Binding-site contacts:
Ligand atom CD contacts residue ASN63 of chain 1.A at 3.2 Å.
Ligand atom CE1 contacts residue TYR74 of chain 1.A at 3.6 Å (hydrophobic).
Ligand atom C contacts residue TYR84 of chain 1.A at 3.4 Å (hydrophobic).
Ligand atom N contacts residue TYR99 of chain 1.A at 3.0 Å (h-bond).
Ligand atom CD contacts residue GLU76 of chain 1.A at 3.5 Å.
Ligand atom CA contacts residue TYR7 of chain 1.A at 3.1 Å (hydrophobic).
Ligand atom CD contacts residue TYR7 of chain 1.A at 3.6 Å (hydrophobic).
Ligand atom CA contacts residue TYR171 of chain 1.A at 3.6 Å (hydrophobic).
Ligand atom OH contacts residue ARG97 of chain 1.A at 3.4 Å (salt-bridge).
Ligand atom O contacts residue THR73 of chain 1.A at 3.5 Å.
Ligand atom N contacts residue TYR171 of chain 1.A at 2.8 Å (h-bond).
Ligand atom O contacts residue TYR159 of chain 1.A at 3.6 Å.
Ligand atom N contacts residue SER77 of chain 1.A at 2.9 Å (h-bond).
Ligand atom O contacts residue TYR84 of chain 1.A at 3.3 Å (h-bond).
Ligand atom OE2 contacts residue GLU76 of chain 1.A at 3.4 Å.
Ligand atom CE2 contacts residue SER116 of chain 1.A at 3.5 Å.
Ligand atom OXT contacts residue THR143 of chain 1.A at 2.7 Å (h-bond).
Ligand atom CZ contacts residue SER116 of chain 1.A at 3.5 Å.
Ligand atom OE1 contacts residue ASN80 of chain 1.A at 3.1 Å (h-bond).
Ligand atom OXT contacts residue LYS146 of chain 1.A at 3.5 Å.
Ligand atom O contacts residue TYR159 of chain 1.A at 2.6 Å (h-bond).
Ligand atom C contacts residue TYR7 of chain 1.A at 3.2 Å (hydrophobic).
Ligand atom N contacts residue GLN155 of chain 1.A at 3.1 Å (h-bond).
Ligand atom CG2 contacts residue LEU156 of chain 1.A at 3.3 Å (hydrophobic).
Ligand atom O contacts residue LYS146 of chain 1.A at 2.8 Å (salt-bridge).
Ligand atom CA contacts residue TYR99 of chain 1.A at 3.3 Å (hydrophobic).
Ligand atom CA contacts residue SER77 of chain 1.A at 3.5 Å.
Ligand atom CG contacts residue ALA150 of chain 1.A at 3.5 Å (hydrophobic).
Ligand atom N contacts residue TYR7 of chain 1.A at 3.3 Å (h-bond).
Ligand atom CG2 contacts residue ARG62 of chain 1.A at 3.5 Å.
Ligand atom O contacts residue TRP147 of chain 1.A at 3.0 Å (h-bond).
Ligand atom OH contacts residue SER116 of chain 1.A at 2.7 Å (h-bond).
Ligand atom CG2 contacts residue ILE66 of chain 1.A at 3.1 Å (hydrophobic).
Ligand atom CB contacts residue TYR99 of chain 1.A at 3.2 Å (hydrophobic).
Ligand atom N contacts residue TYR7 of chain 1.A at 2.9 Å (h-bond).
Ligand atom CD1 contacts residue SER77 of chain 1.A at 3.3 Å.
Ligand atom CB contacts residue LEU81 of chain 1.A at 3.6 Å (hydrophobic).
Ligand atom CD2 contacts residue TRP167 of chain 1.A at 3.5 Å (hydrophobic).
Ligand atom OXT contacts residue TYR84 of chain 1.A at 2.7 Å (h-bond).
Ligand atom O contacts residue ASN80 of chain 1.A at 2.9 Å (h-bond).

Sequence of chain 1.A:
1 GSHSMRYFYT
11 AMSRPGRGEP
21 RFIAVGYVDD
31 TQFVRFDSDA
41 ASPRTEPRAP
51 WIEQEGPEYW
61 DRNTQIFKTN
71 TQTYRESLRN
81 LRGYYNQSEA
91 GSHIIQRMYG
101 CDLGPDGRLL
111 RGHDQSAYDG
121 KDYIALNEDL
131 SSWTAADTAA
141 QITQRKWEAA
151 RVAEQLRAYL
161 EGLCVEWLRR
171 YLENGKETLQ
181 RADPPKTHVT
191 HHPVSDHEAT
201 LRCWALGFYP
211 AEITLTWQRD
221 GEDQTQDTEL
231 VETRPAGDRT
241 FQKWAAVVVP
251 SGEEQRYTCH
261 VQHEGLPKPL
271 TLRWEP

This small molecule binds to this protein.
Small molecule (SMILES): CC(C)C[C@H](NC(=O)CNC(=O)[C@@H](NC(=O)[C@@H](NC(=O)[C@H](C)NC(=O)[C@@H]1CCCN1C(=O)[C@@H](N)CC(C)C)C(C)C)C(C)C)C(=O)N[C@@H](CO)C(=O)N1CCC[C@H]1C(=O)NCC(=O)N[C@@H](CCC(=O)O)C(=O)N[C@@H](CCC(N)=O)C(=O)N[C@@H](CCC(=O)O)C(=O)N[C@@H](Cc1ccc(O)cc1)C(=O)O